Sequence of chain 1.B:
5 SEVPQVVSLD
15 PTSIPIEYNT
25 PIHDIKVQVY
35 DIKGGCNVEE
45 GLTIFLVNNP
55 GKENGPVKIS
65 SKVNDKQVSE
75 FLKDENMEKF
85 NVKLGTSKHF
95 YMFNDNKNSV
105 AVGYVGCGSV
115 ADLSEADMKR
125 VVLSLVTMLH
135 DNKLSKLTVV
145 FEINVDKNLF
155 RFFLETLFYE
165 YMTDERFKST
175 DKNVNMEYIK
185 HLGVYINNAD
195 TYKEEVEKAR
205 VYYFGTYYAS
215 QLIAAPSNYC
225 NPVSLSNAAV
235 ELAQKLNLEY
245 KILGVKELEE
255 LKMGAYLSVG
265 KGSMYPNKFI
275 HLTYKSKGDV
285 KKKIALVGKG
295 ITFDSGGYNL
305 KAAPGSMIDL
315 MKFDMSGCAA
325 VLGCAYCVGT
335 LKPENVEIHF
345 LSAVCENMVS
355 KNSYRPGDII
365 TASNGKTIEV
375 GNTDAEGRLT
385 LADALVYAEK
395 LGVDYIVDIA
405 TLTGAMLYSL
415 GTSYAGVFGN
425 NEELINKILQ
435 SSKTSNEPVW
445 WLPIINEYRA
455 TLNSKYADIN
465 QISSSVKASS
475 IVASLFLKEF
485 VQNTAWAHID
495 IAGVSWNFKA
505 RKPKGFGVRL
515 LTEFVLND

Binding-site contacts:
Ligand atom O contacts residue ASP378 of chain 1.B at 2.9 Å (salt-bridge).
Ligand atom OAF contacts residue ZN1 of chain 1.W at 2.0 Å.
Ligand atom C contacts residue LEU406 of chain 1.B at 3.7 Å (hydrophobic).
Ligand atom CAG contacts residue LEU411 of chain 1.B at 3.9 Å (hydrophobic).
Ligand atom CA contacts residue LEU406 of chain 1.B at 3.4 Å (hydrophobic).
Ligand atom OAF contacts residue GLU380 of chain 1.B at 2.8 Å (salt-bridge).
Ligand atom CAH contacts residue ALA496 of chain 1.B at 3.4 Å (hydrophobic).
Ligand atom OAE contacts residue GLY408 of chain 1.B at 3.6 Å.
Ligand atom OAE contacts residue THR407 of chain 1.B at 3.5 Å.
Ligand atom NAN contacts residue LEU406 of chain 1.B at 3.0 Å (h-bond).
Ligand atom CAJ contacts residue GLY408 of chain 1.B at 3.7 Å.
Ligand atom O contacts residue ZN1 of chain 1.X at 2.2 Å.
Ligand atom OAF contacts residue ASP298 of chain 1.B at 3.3 Å (salt-bridge).
Ligand atom C contacts residue ZN1 of chain 1.X at 2.9 Å.
Ligand atom OAF contacts residue ASP378 of chain 1.B at 3.1 Å (salt-bridge).
Ligand atom CAL contacts residue LYS305 of chain 1.B at 3.8 Å.
Ligand atom CAM contacts residue MET315 of chain 1.B at 3.8 Å (hydrophobic).
Ligand atom NAN contacts residue LYS293 of chain 1.B at 3.4 Å (salt-bridge).
Ligand atom OAE contacts residue LEU406 of chain 1.B at 3.7 Å.
Ligand atom C contacts residue ZN1 of chain 1.W at 3.7 Å.
Ligand atom C contacts residue ASP298 of chain 1.B at 3.8 Å.
Ligand atom O contacts residue ZN1 of chain 1.W at 3.8 Å.
Ligand atom OAF contacts residue ZN1 of chain 1.X at 2.4 Å.
Ligand atom NAN contacts residue ZN1 of chain 1.W at 3.0 Å.
Ligand atom OAF contacts residue CO31 of chain 1.Y at 2.8 Å (h-bond).
Ligand atom NAN contacts residue CO31 of chain 1.Y at 2.9 Å (h-bond).
Ligand atom NAN contacts residue ASP378 of chain 1.B at 3.4 Å (salt-bridge).
Ligand atom CAK contacts residue GLY408 of chain 1.B at 3.4 Å.
Ligand atom CAK contacts residue THR407 of chain 1.B at 3.7 Å.
Ligand atom CAH contacts residue PHE317 of chain 1.B at 3.8 Å (hydrophobic).
Ligand atom CAS contacts residue GLY408 of chain 1.B at 3.7 Å.
Ligand atom O contacts residue ASP298 of chain 1.B at 3.0 Å (salt-bridge).
Ligand atom CAI contacts residue GLY408 of chain 1.B at 3.7 Å.
Ligand atom O contacts residue LYS305 of chain 1.B at 3.1 Å (salt-bridge).
Ligand atom CAG contacts residue ALA496 of chain 1.B at 3.4 Å (hydrophobic).
Ligand atom NAN contacts residue ZN1 of chain 1.X at 3.1 Å.
Ligand atom C contacts residue ASP378 of chain 1.B at 3.3 Å.
Ligand atom CAL contacts residue GLY408 of chain 1.B at 3.7 Å.
Ligand atom OAF contacts residue LYS293 of chain 1.B at 2.9 Å (salt-bridge).
Ligand atom CAU contacts residue GLY408 of chain 1.B at 3.4 Å.

This small molecule binds to this protein.
Small molecule (SMILES): CC(C)(C)C(=O)N[C@@H](C(=O)NO)c1ccc(-c2ccsc2)cc1